A small-molecule ligand and the protein it binds are described below.
Small molecule (SMILES): CC(C)CCC[C@@H](C)[C@H]1CC[C@H]2[C@@H]3CC=C4C[C@@H](OC(=O)CCC(=O)O)CC[C@]4(C)[C@H]3CC[C@]12C

Sequence of chain 1.A:
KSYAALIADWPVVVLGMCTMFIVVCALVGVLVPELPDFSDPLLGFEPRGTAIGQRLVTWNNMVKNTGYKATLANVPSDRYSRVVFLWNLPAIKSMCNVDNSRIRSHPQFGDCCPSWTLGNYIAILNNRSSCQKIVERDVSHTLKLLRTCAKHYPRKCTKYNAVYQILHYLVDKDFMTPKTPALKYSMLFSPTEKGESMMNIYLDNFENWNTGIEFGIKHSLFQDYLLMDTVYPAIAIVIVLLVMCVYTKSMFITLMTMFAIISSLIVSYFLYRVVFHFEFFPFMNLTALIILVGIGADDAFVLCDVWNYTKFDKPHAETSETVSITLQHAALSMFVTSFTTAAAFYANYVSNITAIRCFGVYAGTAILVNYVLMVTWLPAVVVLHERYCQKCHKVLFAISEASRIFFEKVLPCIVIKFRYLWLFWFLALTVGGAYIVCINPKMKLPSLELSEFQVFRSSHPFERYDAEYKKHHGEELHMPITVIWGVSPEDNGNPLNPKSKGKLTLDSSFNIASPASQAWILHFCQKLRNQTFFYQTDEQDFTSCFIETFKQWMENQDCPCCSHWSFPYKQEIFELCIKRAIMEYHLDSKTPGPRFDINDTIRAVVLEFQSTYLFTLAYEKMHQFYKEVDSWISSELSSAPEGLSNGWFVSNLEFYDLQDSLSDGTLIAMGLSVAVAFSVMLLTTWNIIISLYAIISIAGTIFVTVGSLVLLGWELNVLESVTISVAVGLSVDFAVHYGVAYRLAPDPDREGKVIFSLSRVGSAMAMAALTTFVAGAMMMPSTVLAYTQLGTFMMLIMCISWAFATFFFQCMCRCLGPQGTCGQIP

Binding-site contacts:
Ligand atom CBB contacts residue PHE930 of chain 1.A at 4.5 Å (hydrophobic).
Ligand atom CAI contacts residue Y011 of chain 1.E at 4.0 Å.
Ligand atom CAK contacts residue LEU953 of chain 1.A at 4.0 Å (hydrophobic).
Ligand atom OAF contacts residue SER596 of chain 1.A at 4.3 Å.
Ligand atom CAK contacts residue Y011 of chain 1.E at 3.6 Å.
Ligand atom CAM contacts residue MET937 of chain 1.A at 3.7 Å (hydrophobic).
Ligand atom CBE contacts residue PHE930 of chain 1.A at 4.5 Å (hydrophobic).
Ligand atom CAR contacts residue THR949 of chain 1.A at 4.2 Å.
Ligand atom CAC contacts residue PHE930 of chain 1.A at 3.5 Å (hydrophobic).
Ligand atom CAO contacts residue CYS956 of chain 1.A at 3.6 Å (hydrophobic).
Ligand atom CAV contacts residue LEU869 of chain 1.A at 3.9 Å (hydrophobic).
Ligand atom CAL contacts residue MET937 of chain 1.A at 3.9 Å (hydrophobic).
Ligand atom CAZ contacts residue LEU869 of chain 1.A at 4.3 Å (hydrophobic).
Ligand atom CAR contacts residue MET937 of chain 1.A at 3.9 Å (hydrophobic).
Ligand atom CAI contacts residue LEU869 of chain 1.A at 3.9 Å (hydrophobic).
Ligand atom CAP contacts residue Y011 of chain 1.E at 3.8 Å.
Ligand atom CAB contacts residue PHE930 of chain 1.A at 4.0 Å (hydrophobic).
Ligand atom OAH contacts residue SER596 of chain 1.A at 4.4 Å.
Ligand atom CAT contacts residue MET952 of chain 1.A at 4.2 Å (hydrophobic).
Ligand atom OAG contacts residue LEU869 of chain 1.A at 4.1 Å.
Ligand atom CBE contacts residue CYS956 of chain 1.A at 4.2 Å (hydrophobic).
Ligand atom CAP contacts residue CYS956 of chain 1.A at 3.9 Å (hydrophobic).
Ligand atom CAU contacts residue PHE930 of chain 1.A at 4.5 Å (hydrophobic).
Ligand atom CBF contacts residue MET952 of chain 1.A at 3.7 Å (hydrophobic).
Ligand atom CAT contacts residue THR949 of chain 1.A at 3.7 Å.
Ligand atom CAS contacts residue MET952 of chain 1.A at 3.5 Å (hydrophobic).
Ligand atom CAU contacts residue MET952 of chain 1.A at 3.8 Å (hydrophobic).
Ligand atom CAQ contacts residue Y011 of chain 1.E at 3.8 Å.